Sequence of chain 1.A:
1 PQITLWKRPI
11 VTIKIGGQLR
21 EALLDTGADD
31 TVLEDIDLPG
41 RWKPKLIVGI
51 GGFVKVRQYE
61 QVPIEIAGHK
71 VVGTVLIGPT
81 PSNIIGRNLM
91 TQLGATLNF

Sequence of chain 1.B:
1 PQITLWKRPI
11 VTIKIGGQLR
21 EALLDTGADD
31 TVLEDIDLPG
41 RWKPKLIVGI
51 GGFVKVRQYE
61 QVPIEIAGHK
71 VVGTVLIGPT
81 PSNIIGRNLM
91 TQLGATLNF

This protein binds this small molecule.
Small molecule (SMILES): CC(C)CN(C[C@@H](O)[C@H](Cc1cc(F)cc(F)c1)NC(=O)O[C@H]1[C@H]2CO[C@H]3OC[C@@H]1[C@H]3C2)S(=O)(=O)c1ccc2nc(NC3CC3)sc2c1

Binding-site contacts:
Ligand atom C16 contacts residue ASP25 of chain 1.B at 3.3 Å.
Ligand atom F1 contacts residue ARG8 of chain 1.B at 2.7 Å.
Ligand atom O18 contacts residue GLY27 of chain 1.A at 3.5 Å.
Ligand atom C79 contacts residue ASP30 of chain 1.B at 2.8 Å.
Ligand atom C06 contacts residue GLY27 of chain 1.A at 3.3 Å.
Ligand atom C1 contacts residue ASP30 of chain 1.B at 3.1 Å.
Ligand atom C36 contacts residue ASP30 of chain 1.B at 3.6 Å.
Ligand atom F2 contacts residue GLY49 of chain 1.A at 2.9 Å.
Ligand atom C10 contacts residue ILE47 of chain 1.A at 3.4 Å (hydrophobic).
Ligand atom C32 contacts residue GLY27 of chain 1.A at 3.6 Å.
Ligand atom C35 contacts residue PRO81 of chain 1.B at 2.8 Å (hydrophobic).
Ligand atom O9 contacts residue ILE50 of chain 1.A at 3.2 Å.
Ligand atom C32 contacts residue ASP25 of chain 1.B at 3.2 Å.
Ligand atom F1 contacts residue SER82 of chain 1.B at 3.2 Å.
Ligand atom F2 contacts residue PRO81 of chain 1.B at 2.0 Å.
Ligand atom O2 contacts residue ASP29 of chain 1.A at 3.0 Å (salt-bridge).
Ligand atom C8 contacts residue ASP30 of chain 1.A at 3.5 Å.
Ligand atom C59 contacts residue VAL48 of chain 1.A at 3.5 Å (hydrophobic).
Ligand atom F2 contacts residue ILE50 of chain 1.A at 2.9 Å.
Ligand atom C12 contacts residue GLY27 of chain 1.B at 3.4 Å.
Ligand atom C4 contacts residue ILE84 of chain 1.B at 3.1 Å (hydrophobic).
Ligand atom C33 contacts residue SER82 of chain 1.B at 3.7 Å.
Ligand atom O10 contacts residue GLY49 of chain 1.B at 3.0 Å.
Ligand atom N1 contacts residue ASP30 of chain 1.B at 3.1 Å (salt-bridge).
Ligand atom C3 contacts residue ALA28 of chain 1.B at 3.5 Å (hydrophobic).
Ligand atom C3 contacts residue ASP30 of chain 1.B at 3.5 Å.
Ligand atom C34 contacts residue PRO81 of chain 1.B at 2.7 Å (hydrophobic).
Ligand atom N20 contacts residue GLY27 of chain 1.A at 3.2 Å (h-bond).
Ligand atom O1 contacts residue ASP29 of chain 1.A at 3.5 Å (salt-bridge).
Ligand atom C17 contacts residue ASP25 of chain 1.B at 3.4 Å.
Ligand atom N2 contacts residue ASP29 of chain 1.B at 3.6 Å.
Ligand atom C6 contacts residue VAL48 of chain 1.B at 3.7 Å (hydrophobic).
Ligand atom O18 contacts residue ASP25 of chain 1.B at 2.6 Å (salt-bridge).
Ligand atom C17 contacts residue ASP25 of chain 1.A at 3.3 Å.
Ligand atom N2 contacts residue ASP30 of chain 1.B at 2.2 Å (salt-bridge).
Ligand atom O18 contacts residue ASP25 of chain 1.A at 2.8 Å (salt-bridge).
Ligand atom C3 contacts residue ILE84 of chain 1.B at 3.7 Å (hydrophobic).
Ligand atom C16 contacts residue GLY27 of chain 1.B at 3.6 Å.
Ligand atom C4 contacts residue ALA28 of chain 1.B at 3.5 Å (hydrophobic).
Ligand atom O1 contacts residue ASP30 of chain 1.A at 3.0 Å (salt-bridge).